Sequence of chain 1.C:
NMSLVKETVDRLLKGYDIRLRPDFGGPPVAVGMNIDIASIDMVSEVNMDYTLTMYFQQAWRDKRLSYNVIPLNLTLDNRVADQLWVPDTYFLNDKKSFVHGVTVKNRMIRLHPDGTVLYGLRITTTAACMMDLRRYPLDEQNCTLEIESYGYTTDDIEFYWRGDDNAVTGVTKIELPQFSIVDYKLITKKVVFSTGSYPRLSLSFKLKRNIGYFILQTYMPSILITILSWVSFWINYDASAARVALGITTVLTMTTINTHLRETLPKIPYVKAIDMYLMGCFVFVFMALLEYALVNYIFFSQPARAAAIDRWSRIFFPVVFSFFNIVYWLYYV

A small-molecule ligand and the protein it binds are described below.
Small molecule (SMILES): NCCCC(=O)O

Sequence of chain 1.D:
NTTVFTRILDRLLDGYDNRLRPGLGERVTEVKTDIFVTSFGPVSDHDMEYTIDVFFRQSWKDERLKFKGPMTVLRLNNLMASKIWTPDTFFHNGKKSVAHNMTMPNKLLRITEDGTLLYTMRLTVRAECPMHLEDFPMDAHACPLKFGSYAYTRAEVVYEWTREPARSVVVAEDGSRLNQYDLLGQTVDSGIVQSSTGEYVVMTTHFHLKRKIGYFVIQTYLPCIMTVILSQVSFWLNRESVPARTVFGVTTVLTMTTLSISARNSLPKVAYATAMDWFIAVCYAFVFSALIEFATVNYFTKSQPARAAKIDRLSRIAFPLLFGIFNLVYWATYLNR

Binding-site contacts:
Ligand atom OXT contacts residue THR202 of chain 1.C at 4.3 Å.
Ligand atom OXT contacts residue PHE65 of chain 1.D at 3.7 Å.
Ligand atom C contacts residue PHE65 of chain 1.D at 4.0 Å (hydrophobic).
Ligand atom CD contacts residue PHE65 of chain 1.D at 4.3 Å (hydrophobic).
Ligand atom CG contacts residue TYR157 of chain 1.C at 3.6 Å (hydrophobic).
Ligand atom O contacts residue THR130 of chain 1.D at 3.8 Å.
Ligand atom CB contacts residue TYR205 of chain 1.C at 3.5 Å (hydrophobic).
Ligand atom O contacts residue ARG67 of chain 1.D at 3.7 Å.
Ligand atom CG contacts residue LEU118 of chain 1.D at 4.1 Å (hydrophobic).
Ligand atom CG contacts residue PHE65 of chain 1.D at 3.5 Å (hydrophobic).
Ligand atom N contacts residue PHE200 of chain 1.C at 3.8 Å.
Ligand atom N contacts residue SER156 of chain 1.C at 4.2 Å.
Ligand atom CB contacts residue TYR157 of chain 1.C at 4.2 Å (hydrophobic).
Ligand atom CG contacts residue TYR205 of chain 1.C at 4.4 Å (hydrophobic).
Ligand atom CB contacts residue PHE65 of chain 1.D at 4.2 Å (hydrophobic).
Ligand atom C contacts residue LEU118 of chain 1.D at 4.1 Å (hydrophobic).
Ligand atom C contacts residue THR202 of chain 1.C at 4.0 Å.
Ligand atom CD contacts residue TYR205 of chain 1.C at 3.5 Å (hydrophobic).
Ligand atom OXT contacts residue ARG67 of chain 1.D at 2.5 Å (salt-bridge).
Ligand atom C contacts residue ARG67 of chain 1.D at 3.5 Å.
Ligand atom CG contacts residue THR130 of chain 1.D at 4.2 Å.
Ligand atom N contacts residue TYR97 of chain 1.C at 4.4 Å.
Ligand atom O contacts residue LEU118 of chain 1.D at 3.4 Å.
Ligand atom CD contacts residue TYR157 of chain 1.C at 3.5 Å (hydrophobic).
Ligand atom CB contacts residue THR202 of chain 1.C at 4.0 Å.
Ligand atom N contacts residue TYR157 of chain 1.C at 4.2 Å.
Ligand atom C contacts residue THR130 of chain 1.D at 4.1 Å.
Ligand atom O contacts residue TYR205 of chain 1.C at 4.2 Å.
Ligand atom O contacts residue THR202 of chain 1.C at 3.2 Å.
Ligand atom N contacts residue TYR205 of chain 1.C at 3.1 Å.